Sequence of chain 1.A:
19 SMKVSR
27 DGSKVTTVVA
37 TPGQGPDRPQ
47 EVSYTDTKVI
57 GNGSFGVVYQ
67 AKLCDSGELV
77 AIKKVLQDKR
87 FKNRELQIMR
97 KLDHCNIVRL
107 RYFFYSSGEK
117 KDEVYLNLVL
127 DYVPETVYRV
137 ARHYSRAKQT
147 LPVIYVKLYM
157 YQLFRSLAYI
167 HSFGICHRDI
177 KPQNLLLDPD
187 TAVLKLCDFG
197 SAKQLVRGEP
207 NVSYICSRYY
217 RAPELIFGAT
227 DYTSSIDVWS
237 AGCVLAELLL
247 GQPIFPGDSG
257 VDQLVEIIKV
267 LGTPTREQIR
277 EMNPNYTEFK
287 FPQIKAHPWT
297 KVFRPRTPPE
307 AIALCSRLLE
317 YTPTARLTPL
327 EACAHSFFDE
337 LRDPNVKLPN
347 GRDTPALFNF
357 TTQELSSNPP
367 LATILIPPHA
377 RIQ

A protein and the small-molecule ligand that binds it are described below.
Small molecule (SMILES): Cc1cnc(Nc2ccccc2)nc1-c1c[nH]c(C(=O)N[C@H](CO)c2ccccc2)c1

Binding-site contacts:
Ligand atom N17 contacts residue CYS193 of chain 1.A at 3.8 Å.
Ligand atom C1 contacts residue LEU126 of chain 1.A at 3.6 Å (hydrophobic).
Ligand atom N4 contacts residue LEU182 of chain 1.A at 3.6 Å.
Ligand atom C33 contacts residue ASN58 of chain 1.A at 3.8 Å.
Ligand atom O22 contacts residue ASP194 of chain 1.A at 3.4 Å.
Ligand atom C33 contacts residue VAL64 of chain 1.A at 3.4 Å (hydrophobic).
Ligand atom C3 contacts residue LEU182 of chain 1.A at 3.4 Å (hydrophobic).
Ligand atom C30 contacts residue SER60 of chain 1.A at 3.5 Å.
Ligand atom C28 contacts residue LYS79 of chain 1.A at 3.5 Å.
Ligand atom C33 contacts residue GLY59 of chain 1.A at 3.8 Å.
Ligand atom C29 contacts residue LYS79 of chain 1.A at 3.4 Å.
Ligand atom C3 contacts residue VAL129 of chain 1.A at 3.8 Å (hydrophobic).
Ligand atom O27 contacts residue ASP194 of chain 1.A at 2.6 Å (salt-bridge).
Ligand atom C32 contacts residue ASN58 of chain 1.A at 3.7 Å.
Ligand atom C3 contacts residue ALA77 of chain 1.A at 3.6 Å (hydrophobic).
Ligand atom C24 contacts residue ASP194 of chain 1.A at 3.5 Å.
Ligand atom C29 contacts residue GLY59 of chain 1.A at 3.8 Å.
Ligand atom C8 contacts residue VAL129 of chain 1.A at 3.2 Å (hydrophobic).
Ligand atom O27 contacts residue ASN180 of chain 1.A at 3.4 Å (h-bond).
Ligand atom C31 contacts residue GLY62 of chain 1.A at 3.7 Å.
Ligand atom C5 contacts residue LEU182 of chain 1.A at 3.7 Å (hydrophobic).
Ligand atom N4 contacts residue VAL129 of chain 1.A at 3.2 Å (h-bond).
Ligand atom C32 contacts residue GLY59 of chain 1.A at 3.5 Å.
Ligand atom C21 contacts residue ASP194 of chain 1.A at 3.8 Å.
Ligand atom C2 contacts residue LEU182 of chain 1.A at 3.5 Å (hydrophobic).
Ligand atom C31 contacts residue GLY59 of chain 1.A at 3.5 Å.
Ligand atom C10 contacts residue ARG135 of chain 1.A at 3.6 Å.
Ligand atom C8 contacts residue PRO130 of chain 1.A at 3.4 Å (hydrophobic).
Ligand atom C5 contacts residue VAL129 of chain 1.A at 3.7 Å (hydrophobic).
Ligand atom O22 contacts residue LYS79 of chain 1.A at 2.9 Å (salt-bridge).
Ligand atom N6 contacts residue VAL129 of chain 1.A at 2.8 Å (h-bond).
Ligand atom C9 contacts residue PRO130 of chain 1.A at 3.3 Å (hydrophobic).
Ligand atom C16 contacts residue CYS193 of chain 1.A at 3.8 Å (hydrophobic).
Ligand atom C24 contacts residue LYS79 of chain 1.A at 3.6 Å.
Ligand atom C7 contacts residue VAL129 of chain 1.A at 3.5 Å (hydrophobic).
Ligand atom C26 contacts residue ASP194 of chain 1.A at 3.4 Å.
Ligand atom C32 contacts residue VAL64 of chain 1.A at 3.8 Å (hydrophobic).
Ligand atom C3 contacts residue ASP127 of chain 1.A at 3.2 Å.
Ligand atom N13 contacts residue LEU182 of chain 1.A at 3.5 Å.
Ligand atom C30 contacts residue GLY59 of chain 1.A at 3.6 Å.